Sequence of chain 1.E:
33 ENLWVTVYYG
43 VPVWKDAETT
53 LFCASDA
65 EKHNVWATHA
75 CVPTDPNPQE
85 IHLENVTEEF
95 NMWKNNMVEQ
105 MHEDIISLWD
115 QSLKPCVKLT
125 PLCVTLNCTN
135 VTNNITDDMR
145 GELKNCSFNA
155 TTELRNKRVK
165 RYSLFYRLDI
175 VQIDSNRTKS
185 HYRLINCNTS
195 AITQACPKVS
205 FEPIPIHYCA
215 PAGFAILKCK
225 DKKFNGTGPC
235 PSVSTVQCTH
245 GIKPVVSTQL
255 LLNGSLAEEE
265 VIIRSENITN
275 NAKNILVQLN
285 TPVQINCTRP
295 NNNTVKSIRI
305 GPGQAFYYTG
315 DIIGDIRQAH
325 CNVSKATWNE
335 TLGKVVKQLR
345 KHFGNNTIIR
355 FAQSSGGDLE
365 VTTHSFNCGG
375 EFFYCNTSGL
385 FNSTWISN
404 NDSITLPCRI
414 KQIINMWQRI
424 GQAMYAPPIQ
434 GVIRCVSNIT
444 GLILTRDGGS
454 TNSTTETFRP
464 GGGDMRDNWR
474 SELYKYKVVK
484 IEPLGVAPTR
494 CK

Sequence of chain 1.C:
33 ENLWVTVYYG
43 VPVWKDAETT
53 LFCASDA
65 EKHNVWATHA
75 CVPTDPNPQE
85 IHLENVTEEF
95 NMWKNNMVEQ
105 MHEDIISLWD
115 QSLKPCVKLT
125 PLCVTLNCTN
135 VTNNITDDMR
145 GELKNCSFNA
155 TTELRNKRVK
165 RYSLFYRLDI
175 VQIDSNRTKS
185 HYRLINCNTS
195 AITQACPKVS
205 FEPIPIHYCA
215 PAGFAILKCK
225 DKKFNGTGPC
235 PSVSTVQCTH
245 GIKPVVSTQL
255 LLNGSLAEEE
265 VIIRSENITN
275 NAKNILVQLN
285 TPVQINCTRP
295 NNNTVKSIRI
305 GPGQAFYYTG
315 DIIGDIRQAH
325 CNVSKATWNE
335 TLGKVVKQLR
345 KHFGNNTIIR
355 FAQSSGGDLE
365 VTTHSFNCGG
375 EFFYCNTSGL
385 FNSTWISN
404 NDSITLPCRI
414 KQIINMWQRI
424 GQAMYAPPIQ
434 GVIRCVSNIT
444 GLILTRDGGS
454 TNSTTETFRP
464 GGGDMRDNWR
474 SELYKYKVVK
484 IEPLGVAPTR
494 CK

A protein and the small-molecule ligand that binds it are described below.
Small molecule (SMILES): CC(=O)N[C@H]1[C@H](O[C@H]2[C@H](O)[C@@H](NC(C)=O)CO[C@@H]2CO)O[C@H](CO)[C@@H](O[C@@H]2O[C@H](CO)[C@@H](O)[C@H](O)[C@@H]2O)[C@@H]1O

Sequence of chain 1.H:
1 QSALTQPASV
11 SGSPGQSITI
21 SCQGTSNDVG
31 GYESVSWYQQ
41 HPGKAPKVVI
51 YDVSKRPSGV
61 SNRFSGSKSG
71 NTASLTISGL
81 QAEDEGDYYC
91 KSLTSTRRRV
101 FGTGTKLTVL

Binding-site contacts:
Ligand atom C7 contacts residue ASN160 of chain 1.E at 4.0 Å.
Ligand atom C8 contacts residue THR129 of chain 1.C at 3.5 Å.
Ligand atom C8 contacts residue ASN160 of chain 1.E at 4.0 Å.
Ligand atom O7 contacts residue ASN160 of chain 1.E at 3.2 Å (h-bond).
Ligand atom C3 contacts residue ASN153 of chain 1.C at 3.8 Å.
Ligand atom C5 contacts residue ASN153 of chain 1.C at 3.7 Å.
Ligand atom C8 contacts residue ASN153 of chain 1.C at 3.9 Å.
Ligand atom O3 contacts residue SER58 of chain 1.H at 3.9 Å.
Ligand atom O5 contacts residue ASN153 of chain 1.C at 2.4 Å (h-bond).
Ligand atom C4 contacts residue ASN153 of chain 1.C at 4.3 Å.
Ligand atom C2 contacts residue ASN153 of chain 1.C at 2.5 Å.
Ligand atom C1 contacts residue ASN153 of chain 1.C at 1.4 Å.
Ligand atom C8 contacts residue PHE152 of chain 1.C at 4.4 Å (hydrophobic).
Ligand atom N2 contacts residue ASN153 of chain 1.C at 2.9 Å (h-bond).
Ligand atom C7 contacts residue ASN153 of chain 1.C at 3.2 Å.
Ligand atom O7 contacts residue ASN153 of chain 1.C at 3.5 Å (h-bond).